Sequence of chain 4.A:
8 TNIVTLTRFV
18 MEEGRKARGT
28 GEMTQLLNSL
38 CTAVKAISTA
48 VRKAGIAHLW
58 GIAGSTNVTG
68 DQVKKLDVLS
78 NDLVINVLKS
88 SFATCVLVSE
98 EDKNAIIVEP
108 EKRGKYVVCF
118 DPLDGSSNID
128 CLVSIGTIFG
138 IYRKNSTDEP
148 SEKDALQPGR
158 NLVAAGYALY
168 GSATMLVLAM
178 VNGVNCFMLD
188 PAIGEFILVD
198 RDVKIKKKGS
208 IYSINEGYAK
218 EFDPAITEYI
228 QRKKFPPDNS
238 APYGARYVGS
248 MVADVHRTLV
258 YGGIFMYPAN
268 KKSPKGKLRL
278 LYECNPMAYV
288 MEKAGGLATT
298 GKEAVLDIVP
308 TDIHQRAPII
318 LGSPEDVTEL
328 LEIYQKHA

A small-molecule ligand and the protein it binds are described below.
Small molecule (SMILES): O=P(O)(O)OC[C@H]1O[C@](O)(CO)[C@@H](O)[C@@H]1O

Binding-site contacts:
Ligand atom O6 contacts residue TYR264 of chain 3.A at 3.5 Å.
Ligand atom C2 contacts residue PO41 of chain 3.G at 3.6 Å.
Ligand atom O3P contacts residue TYR264 of chain 3.A at 3.7 Å.
Ligand atom O3 contacts residue GLY122 of chain 3.A at 3.5 Å (h-bond).
Ligand atom C3 contacts residue MET248 of chain 3.A at 3.4 Å (hydrophobic).
Ligand atom P contacts residue TYR215 of chain 3.A at 3.7 Å.
Ligand atom O1 contacts residue LYS274 of chain 3.A at 3.4 Å.
Ligand atom O2 contacts residue PO41 of chain 3.G at 2.6 Å (h-bond).
Ligand atom C6 contacts residue GLY246 of chain 3.A at 3.7 Å.
Ligand atom P contacts residue ASN212 of chain 3.A at 3.5 Å.
Ligand atom O1P contacts residue TYR264 of chain 3.A at 2.6 Å (h-bond).
Ligand atom C4 contacts residue MET248 of chain 3.A at 3.5 Å (hydrophobic).
Ligand atom O1 contacts residue ARG276 of chain 3.A at 3.4 Å (salt-bridge).
Ligand atom O3 contacts residue MET248 of chain 3.A at 2.7 Å (h-bond).
Ligand atom O2 contacts residue GLY122 of chain 3.A at 3.7 Å.
Ligand atom O4 contacts residue TYR244 of chain 3.A at 3.9 Å.
Ligand atom C3 contacts residue ASP121 of chain 3.A at 3.8 Å.
Ligand atom O4 contacts residue SER247 of chain 3.A at 3.8 Å.
Ligand atom O6 contacts residue LYS274 of chain 3.A at 3.1 Å (salt-bridge).
Ligand atom C1 contacts residue LYS274 of chain 3.A at 3.9 Å.
Ligand atom P contacts residue TYR264 of chain 3.A at 3.6 Å.
Ligand atom C6 contacts residue TYR244 of chain 3.A at 3.4 Å (hydrophobic).
Ligand atom C1 contacts residue LEU275 of chain 3.A at 3.6 Å (hydrophobic).
Ligand atom C6 contacts residue TYR264 of chain 3.A at 3.9 Å (hydrophobic).
Ligand atom O4 contacts residue MET248 of chain 3.A at 3.1 Å (h-bond).
Ligand atom O1P contacts residue TYR215 of chain 3.A at 2.4 Å (h-bond).
Ligand atom O3 contacts residue ASP121 of chain 3.A at 2.9 Å (salt-bridge).
Ligand atom O1 contacts residue PO41 of chain 3.G at 3.1 Å (h-bond).
Ligand atom O3 contacts residue SER247 of chain 3.A at 3.4 Å.
Ligand atom O3P contacts residue ASN212 of chain 3.A at 2.8 Å (h-bond).
Ligand atom O2P contacts residue ASN212 of chain 3.A at 3.8 Å.
Ligand atom O3P contacts residue TYR244 of chain 3.A at 2.9 Å (h-bond).
Ligand atom O3 contacts residue GLY246 of chain 3.A at 3.9 Å.
Ligand atom O2P contacts residue ARG243 of chain 4.A at 2.8 Å (salt-bridge).
Ligand atom C1 contacts residue PO41 of chain 3.G at 3.5 Å.
Ligand atom O1P contacts residue LYS274 of chain 3.A at 3.8 Å.
Ligand atom O3P contacts residue ARG243 of chain 4.A at 3.7 Å.
Ligand atom C1 contacts residue GLU280 of chain 3.A at 3.6 Å.
Ligand atom C4 contacts residue GLY246 of chain 3.A at 3.1 Å.
Ligand atom O5 contacts residue LYS274 of chain 3.A at 3.2 Å (salt-bridge).

Sequence of chain 3.A:
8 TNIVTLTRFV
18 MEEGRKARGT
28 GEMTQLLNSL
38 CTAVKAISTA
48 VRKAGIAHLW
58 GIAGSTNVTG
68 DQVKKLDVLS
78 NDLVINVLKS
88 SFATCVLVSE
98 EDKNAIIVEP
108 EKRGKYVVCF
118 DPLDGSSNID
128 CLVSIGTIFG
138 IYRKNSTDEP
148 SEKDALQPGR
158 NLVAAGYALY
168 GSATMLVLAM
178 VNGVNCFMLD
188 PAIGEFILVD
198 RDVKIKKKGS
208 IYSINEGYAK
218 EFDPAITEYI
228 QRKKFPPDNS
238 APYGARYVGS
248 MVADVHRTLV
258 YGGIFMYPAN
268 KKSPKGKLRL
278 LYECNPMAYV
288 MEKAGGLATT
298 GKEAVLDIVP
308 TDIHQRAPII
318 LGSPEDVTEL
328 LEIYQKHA